Sequence of chain 1.A:
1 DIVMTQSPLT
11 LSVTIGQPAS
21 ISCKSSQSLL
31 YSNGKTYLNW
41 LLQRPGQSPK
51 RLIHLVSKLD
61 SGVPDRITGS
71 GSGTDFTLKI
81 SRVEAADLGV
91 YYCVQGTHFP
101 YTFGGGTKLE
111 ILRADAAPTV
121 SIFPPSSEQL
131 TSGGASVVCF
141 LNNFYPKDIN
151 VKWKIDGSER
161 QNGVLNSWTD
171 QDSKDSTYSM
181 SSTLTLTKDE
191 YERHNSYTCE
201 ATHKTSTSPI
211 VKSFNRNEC

This small molecule binds to this protein.
Small molecule (SMILES): C[C@H](NC(=O)CCC[P](=O)(O)Oc1ccc([N+](=O)[O-])cc1)C(=O)O

Binding-site contacts:
Ligand atom O6 contacts residue TYR101 of chain 1.A at 4.4 Å.
Ligand atom C1D contacts residue HIS98 of chain 1.A at 4.1 Å.
Ligand atom C13 contacts residue PHE99 of chain 1.A at 4.4 Å (hydrophobic).
Ligand atom C6 contacts residue GLN95 of chain 1.A at 4.2 Å.
Ligand atom C11 contacts residue TYR101 of chain 1.A at 4.2 Å (hydrophobic).
Ligand atom N2 contacts residue GLY96 of chain 1.A at 2.8 Å (h-bond).
Ligand atom C4 contacts residue TYR101 of chain 1.A at 4.1 Å (hydrophobic).
Ligand atom P1 contacts residue ASN39 of chain 1.A at 4.3 Å.
Ligand atom P1 contacts residue GLY96 of chain 1.A at 4.4 Å.
Ligand atom C13 contacts residue TYR101 of chain 1.A at 3.5 Å (hydrophobic).
Ligand atom O5 contacts residue PHE103 of chain 1.A at 3.1 Å.
Ligand atom O5 contacts residue VAL94 of chain 1.A at 4.1 Å.
Ligand atom C6 contacts residue GLY96 of chain 1.A at 4.1 Å.
Ligand atom C10 contacts residue GLY96 of chain 1.A at 3.5 Å.
Ligand atom N1 contacts residue PHE103 of chain 1.A at 4.1 Å.
Ligand atom C12 contacts residue GLY96 of chain 1.A at 3.5 Å.
Ligand atom O8 contacts residue TYR101 of chain 1.A at 2.6 Å (h-bond).
Ligand atom C8 contacts residue TYR37 of chain 1.A at 3.8 Å (hydrophobic).
Ligand atom C12 contacts residue TYR101 of chain 1.A at 3.4 Å (hydrophobic).
Ligand atom C5 contacts residue TYR101 of chain 1.A at 4.2 Å (hydrophobic).
Ligand atom C1 contacts residue TYR101 of chain 1.A at 3.5 Å (hydrophobic).
Ligand atom O3 contacts residue ASN39 of chain 1.A at 3.0 Å (h-bond).
Ligand atom C1D contacts residue TYR101 of chain 1.A at 2.5 Å (hydrophobic).
Ligand atom O1 contacts residue TYR101 of chain 1.A at 3.8 Å.
Ligand atom C3 contacts residue TYR101 of chain 1.A at 3.7 Å (hydrophobic).
Ligand atom C5 contacts residue VAL94 of chain 1.A at 3.6 Å (hydrophobic).
Ligand atom C11 contacts residue GLY96 of chain 1.A at 3.6 Å.
Ligand atom C10 contacts residue TYR37 of chain 1.A at 3.8 Å (hydrophobic).
Ligand atom N2 contacts residue TYR101 of chain 1.A at 3.9 Å.
Ligand atom C1D contacts residue GLY96 of chain 1.A at 3.4 Å.
Ligand atom O1 contacts residue GLY96 of chain 1.A at 3.5 Å.
Ligand atom C8 contacts residue GLY96 of chain 1.A at 3.9 Å.
Ligand atom C1 contacts residue GLY96 of chain 1.A at 4.2 Å.
Ligand atom C9 contacts residue TYR101 of chain 1.A at 3.9 Å (hydrophobic).
Ligand atom C9 contacts residue GLY96 of chain 1.A at 3.6 Å.
Ligand atom C1D contacts residue PHE99 of chain 1.A at 3.6 Å (hydrophobic).
Ligand atom C6 contacts residue ASN39 of chain 1.A at 3.9 Å.
Ligand atom C2 contacts residue TYR101 of chain 1.A at 3.4 Å (hydrophobic).
Ligand atom C6 contacts residue TYR101 of chain 1.A at 3.9 Å (hydrophobic).
Ligand atom C6 contacts residue VAL94 of chain 1.A at 4.2 Å (hydrophobic).